Sequence of chain 1.B:
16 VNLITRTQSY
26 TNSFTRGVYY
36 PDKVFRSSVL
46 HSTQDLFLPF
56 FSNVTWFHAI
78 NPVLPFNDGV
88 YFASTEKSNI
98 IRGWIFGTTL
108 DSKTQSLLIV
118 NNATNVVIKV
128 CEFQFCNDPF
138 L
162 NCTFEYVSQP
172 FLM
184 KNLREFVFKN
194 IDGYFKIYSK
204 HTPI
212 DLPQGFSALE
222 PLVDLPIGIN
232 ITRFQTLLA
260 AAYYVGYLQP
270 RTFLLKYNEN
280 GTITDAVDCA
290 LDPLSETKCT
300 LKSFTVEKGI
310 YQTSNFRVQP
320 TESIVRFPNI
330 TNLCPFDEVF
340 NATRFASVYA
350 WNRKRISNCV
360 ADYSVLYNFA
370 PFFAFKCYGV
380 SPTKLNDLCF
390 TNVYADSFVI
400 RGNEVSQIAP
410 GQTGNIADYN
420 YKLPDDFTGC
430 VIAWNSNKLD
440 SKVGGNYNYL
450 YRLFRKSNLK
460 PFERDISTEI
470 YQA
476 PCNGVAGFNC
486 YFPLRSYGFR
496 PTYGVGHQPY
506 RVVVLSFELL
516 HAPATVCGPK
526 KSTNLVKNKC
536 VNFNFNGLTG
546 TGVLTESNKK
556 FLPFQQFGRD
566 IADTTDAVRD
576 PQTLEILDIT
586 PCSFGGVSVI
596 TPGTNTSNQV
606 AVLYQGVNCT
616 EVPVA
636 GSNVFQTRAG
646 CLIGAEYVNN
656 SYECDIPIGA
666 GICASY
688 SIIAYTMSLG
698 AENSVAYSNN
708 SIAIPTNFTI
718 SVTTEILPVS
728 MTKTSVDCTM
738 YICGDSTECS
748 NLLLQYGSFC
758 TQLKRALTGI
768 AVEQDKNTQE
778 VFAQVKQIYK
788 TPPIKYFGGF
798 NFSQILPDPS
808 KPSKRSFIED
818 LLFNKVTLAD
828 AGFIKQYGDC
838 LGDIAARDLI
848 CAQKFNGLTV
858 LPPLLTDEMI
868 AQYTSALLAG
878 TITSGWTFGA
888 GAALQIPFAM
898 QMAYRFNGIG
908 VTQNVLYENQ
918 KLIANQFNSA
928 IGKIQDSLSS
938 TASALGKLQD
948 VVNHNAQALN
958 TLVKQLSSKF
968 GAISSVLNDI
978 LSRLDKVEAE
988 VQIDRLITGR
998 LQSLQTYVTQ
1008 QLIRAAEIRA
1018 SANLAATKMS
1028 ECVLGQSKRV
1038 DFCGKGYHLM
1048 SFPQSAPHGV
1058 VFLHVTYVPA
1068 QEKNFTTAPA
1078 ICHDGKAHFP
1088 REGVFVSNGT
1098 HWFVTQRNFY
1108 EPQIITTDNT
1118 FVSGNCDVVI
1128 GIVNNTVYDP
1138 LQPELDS

Binding-site contacts:
Ligand atom C7 contacts residue ASN1095 of chain 1.B at 3.5 Å.
Ligand atom O5 contacts residue ASN1095 of chain 1.B at 2.4 Å (h-bond).
Ligand atom C4 contacts residue HIS1098 of chain 1.B at 3.9 Å.
Ligand atom N2 contacts residue THR1097 of chain 1.B at 2.9 Å (h-bond).
Ligand atom C5 contacts residue ASN1095 of chain 1.B at 3.7 Å.
Ligand atom O4 contacts residue HIS1098 of chain 1.B at 3.7 Å.
Ligand atom C2 contacts residue THR1097 of chain 1.B at 3.6 Å.
Ligand atom C7 contacts residue THR1097 of chain 1.B at 3.9 Å.
Ligand atom N2 contacts residue HIS1098 of chain 1.B at 4.5 Å.
Ligand atom C1 contacts residue ASN1095 of chain 1.B at 1.4 Å.
Ligand atom C3 contacts residue HIS1098 of chain 1.B at 3.6 Å.
Ligand atom O3 contacts residue THR1097 of chain 1.B at 4.4 Å.
Ligand atom C2 contacts residue ASN1095 of chain 1.B at 2.5 Å.
Ligand atom C8 contacts residue ASN1095 of chain 1.B at 3.8 Å.
Ligand atom C6 contacts residue PHE1100 of chain 1.B at 3.7 Å (hydrophobic).
Ligand atom C5 contacts residue PHE1100 of chain 1.B at 4.0 Å (hydrophobic).
Ligand atom N2 contacts residue ASN1095 of chain 1.B at 2.9 Å (h-bond).
Ligand atom O5 contacts residue PHE1100 of chain 1.B at 3.9 Å.
Ligand atom C1 contacts residue HIS1098 of chain 1.B at 3.7 Å.
Ligand atom C3 contacts residue THR1097 of chain 1.B at 3.7 Å.
Ligand atom C5 contacts residue HIS1098 of chain 1.B at 3.5 Å.
Ligand atom C2 contacts residue HIS1098 of chain 1.B at 4.1 Å.
Ligand atom O3 contacts residue HIS1098 of chain 1.B at 4.5 Å.
Ligand atom O7 contacts residue ASN1095 of chain 1.B at 3.7 Å.
Ligand atom C1 contacts residue THR1097 of chain 1.B at 3.7 Å.
Ligand atom O7 contacts residue THR1097 of chain 1.B at 4.1 Å.
Ligand atom C4 contacts residue ASN1095 of chain 1.B at 4.2 Å.
Ligand atom C3 contacts residue ASN1095 of chain 1.B at 3.8 Å.
Ligand atom O5 contacts residue HIS1098 of chain 1.B at 4.0 Å.

This protein binds this small molecule.
Small molecule (SMILES): CC(=O)N[C@@H]1[C@@H](O)[C@H](O)[C@@H](CO)O[C@H]1O